Sequence of chain 5.A:
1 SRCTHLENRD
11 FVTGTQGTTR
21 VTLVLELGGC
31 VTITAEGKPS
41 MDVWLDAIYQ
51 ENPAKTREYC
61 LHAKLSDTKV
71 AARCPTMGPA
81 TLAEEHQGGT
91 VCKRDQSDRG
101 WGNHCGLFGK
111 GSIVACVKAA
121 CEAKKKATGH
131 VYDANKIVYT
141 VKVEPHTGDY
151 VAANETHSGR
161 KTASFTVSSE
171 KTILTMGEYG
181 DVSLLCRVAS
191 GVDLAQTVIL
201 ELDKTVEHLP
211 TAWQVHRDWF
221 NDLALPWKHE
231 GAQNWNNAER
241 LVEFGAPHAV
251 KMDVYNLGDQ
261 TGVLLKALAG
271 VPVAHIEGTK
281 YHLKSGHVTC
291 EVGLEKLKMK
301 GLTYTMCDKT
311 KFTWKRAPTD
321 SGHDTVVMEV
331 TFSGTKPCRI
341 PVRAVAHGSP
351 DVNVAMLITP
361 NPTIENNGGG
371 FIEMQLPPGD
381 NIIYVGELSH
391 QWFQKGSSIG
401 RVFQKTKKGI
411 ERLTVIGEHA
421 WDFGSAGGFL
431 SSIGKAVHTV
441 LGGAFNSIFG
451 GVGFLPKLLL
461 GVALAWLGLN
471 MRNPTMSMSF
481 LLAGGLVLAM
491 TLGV

The small molecule below binds the protein below.
Small molecule (SMILES): CC(=O)N[C@H]1[C@H](O[C@H]2[C@H](O)[C@@H](NC(C)=O)CO[C@@H]2CO[C@@H]2O[C@@H](C)[C@@H](O)[C@@H](O)[C@@H]2O)O[C@H](CO)[C@@H](O)[C@@H]1O

Binding-site contacts:
Ligand atom O5 contacts residue ASN154 of chain 5.B at 2.4 Å (h-bond).
Ligand atom C2 contacts residue ASN154 of chain 5.B at 2.4 Å.
Ligand atom C4 contacts residue HIS104 of chain 5.A at 4.4 Å.
Ligand atom C5 contacts residue HIS104 of chain 5.A at 3.1 Å.
Ligand atom C1 contacts residue HIS104 of chain 5.A at 3.2 Å.
Ligand atom C4 contacts residue ASN154 of chain 5.B at 4.2 Å.
Ligand atom C8 contacts residue ASN154 of chain 5.B at 3.4 Å.
Ligand atom C8 contacts residue HIS104 of chain 5.A at 4.0 Å.
Ligand atom C6 contacts residue HIS104 of chain 5.A at 3.2 Å.
Ligand atom N2 contacts residue ASN154 of chain 5.B at 2.9 Å (h-bond).
Ligand atom O7 contacts residue ASN154 of chain 5.B at 3.3 Å (h-bond).
Ligand atom C3 contacts residue ASN154 of chain 5.B at 3.8 Å.
Ligand atom C5 contacts residue ASN154 of chain 5.B at 3.7 Å.
Ligand atom O5 contacts residue HIS104 of chain 5.A at 3.0 Å (h-bond).
Ligand atom C7 contacts residue ASN154 of chain 5.B at 3.3 Å.
Ligand atom C1 contacts residue ASN154 of chain 5.B at 1.4 Å.

Sequence of chain 5.B:
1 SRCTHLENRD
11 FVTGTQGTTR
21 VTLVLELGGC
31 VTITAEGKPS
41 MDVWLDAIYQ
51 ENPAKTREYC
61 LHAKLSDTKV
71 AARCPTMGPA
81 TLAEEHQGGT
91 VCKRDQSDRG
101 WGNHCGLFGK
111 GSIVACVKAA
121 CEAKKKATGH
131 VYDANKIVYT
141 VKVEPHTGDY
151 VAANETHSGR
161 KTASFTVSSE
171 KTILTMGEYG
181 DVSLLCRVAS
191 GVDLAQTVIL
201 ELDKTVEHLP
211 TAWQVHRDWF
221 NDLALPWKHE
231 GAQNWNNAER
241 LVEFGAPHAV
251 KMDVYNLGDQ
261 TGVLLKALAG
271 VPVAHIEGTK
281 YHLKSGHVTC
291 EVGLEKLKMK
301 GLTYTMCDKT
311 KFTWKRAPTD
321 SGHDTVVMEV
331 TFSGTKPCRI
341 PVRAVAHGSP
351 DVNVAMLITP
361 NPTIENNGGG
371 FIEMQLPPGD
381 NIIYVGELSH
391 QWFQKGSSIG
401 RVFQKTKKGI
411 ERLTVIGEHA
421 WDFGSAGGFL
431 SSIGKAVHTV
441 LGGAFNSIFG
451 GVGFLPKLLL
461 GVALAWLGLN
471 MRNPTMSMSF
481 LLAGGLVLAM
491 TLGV